Binding-site contacts:
Ligand atom CA contacts residue ASP182 of chain 1.A at 3.3 Å.
Ligand atom CA contacts residue VAL1 of chain 1.D at 2.5 Å (hydrophobic).
Ligand atom CG2 contacts residue LYS142 of chain 1.A at 4.4 Å.
Ligand atom CG1 contacts residue ASP182 of chain 1.A at 3.7 Å.
Ligand atom O contacts residue ASN129 of chain 1.A at 3.8 Å.
Ligand atom O contacts residue THR130 of chain 1.A at 3.4 Å.
Ligand atom N contacts residue VAL1 of chain 1.D at 3.6 Å (h-bond).
Ligand atom N contacts residue ASP182 of chain 1.A at 2.7 Å (salt-bridge).
Ligand atom N contacts residue GLY128 of chain 1.A at 3.4 Å (h-bond).
Ligand atom C contacts residue VAL1 of chain 1.D at 1.4 Å (hydrophobic).
Ligand atom O contacts residue VAL1 of chain 1.D at 2.3 Å (h-bond).
Ligand atom CB contacts residue ASP177 of chain 1.A at 3.4 Å.
Ligand atom CB contacts residue SER178 of chain 1.A at 4.1 Å.
Ligand atom N contacts residue ASN129 of chain 1.A at 3.3 Å (h-bond).
Ligand atom CG2 contacts residue LEU144 of chain 1.A at 3.5 Å (hydrophobic).
Ligand atom CG1 contacts residue GLY126 of chain 1.A at 3.8 Å.
Ligand atom CB contacts residue VAL1 of chain 1.D at 3.4 Å (hydrophobic).
Ligand atom CG1 contacts residue SER125 of chain 1.A at 4.0 Å.
Ligand atom CG2 contacts residue GLY10 of chain 1.A at 3.8 Å.
Ligand atom CB contacts residue ASP182 of chain 1.A at 3.9 Å.
Ligand atom CG2 contacts residue CYS143 of chain 1.A at 3.9 Å (hydrophobic).
Ligand atom CG2 contacts residue VAL1 of chain 1.D at 3.6 Å (hydrophobic).
Ligand atom CA contacts residue ASP177 of chain 1.A at 3.4 Å.
Ligand atom CA contacts residue ASN129 of chain 1.A at 3.8 Å.
Ligand atom CG1 contacts residue ILE124 of chain 1.A at 4.5 Å (hydrophobic).
Ligand atom CG2 contacts residue ASP177 of chain 1.A at 3.7 Å.
Ligand atom CG1 contacts residue LYS142 of chain 1.A at 3.8 Å.
Ligand atom C contacts residue ASN129 of chain 1.A at 3.6 Å.
Ligand atom C contacts residue THR130 of chain 1.A at 4.1 Å.
Ligand atom N contacts residue GLY126 of chain 1.A at 4.5 Å.
Ligand atom CA contacts residue SER178 of chain 1.A at 4.0 Å.
Ligand atom C contacts residue ASP177 of chain 1.A at 3.5 Å.

The protein below binds the small molecule below.
Small molecule (SMILES): CC(C)[C@H](N)C(=O)O

Sequence of chain 1.A:
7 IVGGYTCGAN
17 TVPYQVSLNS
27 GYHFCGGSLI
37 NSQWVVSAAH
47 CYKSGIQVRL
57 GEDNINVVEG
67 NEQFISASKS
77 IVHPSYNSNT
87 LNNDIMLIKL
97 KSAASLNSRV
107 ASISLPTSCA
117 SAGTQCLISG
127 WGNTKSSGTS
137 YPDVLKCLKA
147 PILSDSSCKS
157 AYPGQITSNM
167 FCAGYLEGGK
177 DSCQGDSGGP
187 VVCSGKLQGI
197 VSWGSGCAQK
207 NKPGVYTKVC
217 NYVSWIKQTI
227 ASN